Binding-site contacts:
Ligand atom C14 contacts residue LEU54 of chain 1.A at 4.1 Å (hydrophobic).
Ligand atom C04 contacts residue TRP102 of chain 1.A at 3.4 Å (hydrophobic).
Ligand atom N13 contacts residue LEU54 of chain 1.A at 3.5 Å.
Ligand atom C02 contacts residue ASN41 of chain 1.A at 4.2 Å.
Ligand atom C04 contacts residue SER52 of chain 1.A at 3.4 Å.
Ligand atom O15 contacts residue MET108 of chain 1.A at 3.2 Å (h-bond).
Ligand atom C03 contacts residue TRP51 of chain 1.A at 4.3 Å (hydrophobic).
Ligand atom C12 contacts residue PRO105 of chain 1.A at 4.3 Å (hydrophobic).
Ligand atom C03 contacts residue SER52 of chain 1.A at 3.4 Å.
Ligand atom C03 contacts residue LEU113 of chain 1.A at 3.8 Å (hydrophobic).
Ligand atom N05 contacts residue TRP51 of chain 1.A at 4.0 Å.
Ligand atom C09 contacts residue MET108 of chain 1.A at 4.3 Å (hydrophobic).
Ligand atom C04 contacts residue TRP51 of chain 1.A at 4.1 Å (hydrophobic).
Ligand atom C08 contacts residue ASP150 of chain 1.A at 3.9 Å.
Ligand atom O15 contacts residue PRO105 of chain 1.A at 3.2 Å.
Ligand atom C06 contacts residue THR53 of chain 1.A at 4.3 Å.
Ligand atom C10 contacts residue PRO105 of chain 1.A at 4.3 Å (hydrophobic).
Ligand atom C11 contacts residue LEU54 of chain 1.A at 4.3 Å (hydrophobic).
Ligand atom C06 contacts residue LEU113 of chain 1.A at 3.6 Å (hydrophobic).
Ligand atom C04 contacts residue LEU113 of chain 1.A at 4.3 Å (hydrophobic).
Ligand atom C06 contacts residue SER52 of chain 1.A at 3.9 Å.
Ligand atom C08 contacts residue LEU54 of chain 1.A at 3.7 Å (hydrophobic).
Ligand atom C07 contacts residue THR53 of chain 1.A at 4.0 Å.
Ligand atom C12 contacts residue LEU54 of chain 1.A at 4.1 Å (hydrophobic).
Ligand atom C12 contacts residue MET108 of chain 1.A at 3.6 Å (hydrophobic).
Ligand atom C07 contacts residue ASP150 of chain 1.A at 3.8 Å.
Ligand atom C01 contacts residue TRP102 of chain 1.A at 4.2 Å (hydrophobic).
Ligand atom C02 contacts residue LEU113 of chain 1.A at 4.0 Å (hydrophobic).
Ligand atom C01 contacts residue ASN41 of chain 1.A at 3.3 Å.
Ligand atom C10 contacts residue MET108 of chain 1.A at 3.4 Å (hydrophobic).
Ligand atom C01 contacts residue VAL103 of chain 1.A at 3.6 Å (hydrophobic).
Ligand atom C09 contacts residue LEU113 of chain 1.A at 3.8 Å (hydrophobic).
Ligand atom C01 contacts residue LEU104 of chain 1.A at 4.0 Å (hydrophobic).
Ligand atom C07 contacts residue LEU113 of chain 1.A at 4.1 Å (hydrophobic).
Ligand atom N05 contacts residue LEU113 of chain 1.A at 3.6 Å.
Ligand atom C11 contacts residue MET108 of chain 1.A at 3.6 Å (hydrophobic).
Ligand atom N05 contacts residue SER52 of chain 1.A at 2.8 Å (h-bond).
Ligand atom C07 contacts residue LEU54 of chain 1.A at 4.1 Å (hydrophobic).
Ligand atom C07 contacts residue SER52 of chain 1.A at 4.4 Å.
Ligand atom N05 contacts residue THR53 of chain 1.A at 4.0 Å.

Sequence of chain 1.A:
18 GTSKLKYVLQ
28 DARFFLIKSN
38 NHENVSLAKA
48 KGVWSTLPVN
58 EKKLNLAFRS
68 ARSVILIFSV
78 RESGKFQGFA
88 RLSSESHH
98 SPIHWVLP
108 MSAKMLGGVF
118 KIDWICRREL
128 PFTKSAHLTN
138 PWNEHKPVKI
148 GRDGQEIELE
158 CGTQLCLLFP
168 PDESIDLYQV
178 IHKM

A protein and the small-molecule ligand that binds it are described below.
Small molecule (SMILES): CNC(=O)c1ccc2[nH]c(C)c(C)c2c1